Sequence of chain 2.A:
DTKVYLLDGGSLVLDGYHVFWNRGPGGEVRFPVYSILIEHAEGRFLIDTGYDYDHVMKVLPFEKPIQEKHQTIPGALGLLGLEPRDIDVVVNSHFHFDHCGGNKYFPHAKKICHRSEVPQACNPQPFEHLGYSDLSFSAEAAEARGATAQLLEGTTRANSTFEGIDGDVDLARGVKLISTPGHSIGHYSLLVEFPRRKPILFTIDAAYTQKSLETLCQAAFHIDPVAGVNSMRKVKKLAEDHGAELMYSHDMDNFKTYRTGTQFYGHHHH

Binding-site contacts:
Ligand atom CAL contacts residue ASP10 of chain 2.A at 3.9 Å.
Ligand atom OAC contacts residue GLU70 of chain 2.A at 3.1 Å (salt-bridge).
Ligand atom CAA contacts residue GLN73 of chain 2.A at 3.1 Å.
Ligand atom CAE contacts residue ASP10 of chain 2.A at 3.2 Å.
Ligand atom CAH contacts residue PHE257 of chain 2.A at 4.3 Å (hydrophobic).
Ligand atom CAI contacts residue ILE68 of chain 2.A at 3.9 Å (hydrophobic).
Ligand atom OAB contacts residue LYS258 of chain 2.A at 2.5 Å (salt-bridge).
Ligand atom CAA contacts residue GLN69 of chain 2.A at 4.1 Å.
Ligand atom CAE contacts residue LYS258 of chain 2.A at 4.5 Å.
Ligand atom CAI contacts residue GLU70 of chain 2.A at 4.0 Å.
Ligand atom NAF contacts residue SER13 of chain 2.A at 3.2 Å (h-bond).
Ligand atom CAK contacts residue GLN73 of chain 2.A at 4.3 Å.
Ligand atom CAH contacts residue MET254 of chain 2.A at 4.2 Å (hydrophobic).
Ligand atom CAL contacts residue GLN73 of chain 2.A at 3.3 Å.
Ligand atom CAA contacts residue GLU70 of chain 2.A at 3.2 Å.
Ligand atom CAK contacts residue LYS258 of chain 2.A at 4.2 Å.
Ligand atom CAA contacts residue ILE68 of chain 2.A at 3.1 Å (hydrophobic).
Ligand atom CAJ contacts residue GLN73 of chain 2.A at 3.0 Å.
Ligand atom CAH contacts residue LYS258 of chain 2.A at 3.1 Å.
Ligand atom OAG contacts residue PHE257 of chain 2.A at 4.3 Å.
Ligand atom CAJ contacts residue GLU70 of chain 2.A at 4.0 Å.
Ligand atom NAF contacts residue ILE68 of chain 2.A at 4.1 Å.
Ligand atom OAC contacts residue GLN73 of chain 2.A at 2.5 Å (h-bond).
Ligand atom CAA contacts residue GLY12 of chain 2.A at 4.0 Å.
Ligand atom OAG contacts residue ASP10 of chain 2.A at 3.6 Å (salt-bridge).
Ligand atom CAI contacts residue SER13 of chain 2.A at 4.3 Å.
Ligand atom OAB contacts residue PHE257 of chain 2.A at 4.0 Å.
Ligand atom CAA contacts residue SER13 of chain 2.A at 4.5 Å.
Ligand atom OAB contacts residue MET254 of chain 2.A at 3.0 Å.
Ligand atom CAE contacts residue GLN73 of chain 2.A at 3.4 Å.
Ligand atom CAI contacts residue GLN73 of chain 2.A at 3.5 Å.
Ligand atom CAD contacts residue GLY12 of chain 2.A at 4.4 Å.
Ligand atom NAF contacts residue GLY12 of chain 2.A at 4.0 Å.
Ligand atom CAI contacts residue GLY12 of chain 2.A at 3.9 Å.
Ligand atom CAH contacts residue ASP10 of chain 2.A at 4.3 Å.
Ligand atom OAG contacts residue LYS258 of chain 2.A at 3.3 Å (salt-bridge).
Ligand atom CAD contacts residue SER13 of chain 2.A at 3.8 Å.
Ligand atom CAJ contacts residue GLY12 of chain 2.A at 4.4 Å.

The protein below binds the small molecule below.
Small molecule (SMILES): Cc1ncc2c(c1O)COC2=O